Binding-site contacts:
Ligand atom O1B contacts residue HIS20 of chain 1.A at 3.3 Å (h-bond).
Ligand atom O4' contacts residue LYS150 of chain 1.A at 3.1 Å (salt-bridge).
Ligand atom O2G contacts residue MG1 of chain 1.C at 1.9 Å.
Ligand atom N2 contacts residue ASP152 of chain 1.A at 2.9 Å (salt-bridge).
Ligand atom O3G contacts residue GLY96 of chain 1.A at 3.0 Å (h-bond).
Ligand atom O6 contacts residue LEU186 of chain 1.A at 3.1 Å (h-bond).
Ligand atom O6 contacts residue ASP152 of chain 1.A at 3.4 Å (salt-bridge).
Ligand atom C4' contacts residue ASP19 of chain 1.A at 3.2 Å.
Ligand atom O1A contacts residue THR23 of chain 1.A at 3.3 Å (h-bond).
Ligand atom PB contacts residue MG1 of chain 1.C at 3.3 Å.
Ligand atom C6 contacts residue ASP152 of chain 1.A at 3.5 Å.
Ligand atom PG contacts residue MG1 of chain 1.C at 3.2 Å.
Ligand atom C6 contacts residue LYS150 of chain 1.A at 3.5 Å.
Ligand atom C5' contacts residue ASP19 of chain 1.A at 3.3 Å.
Ligand atom O6 contacts residue SER184 of chain 1.A at 3.3 Å (h-bond).
Ligand atom O5' contacts residue THR24 of chain 1.A at 3.5 Å (h-bond).
Ligand atom O6 contacts residue LYS150 of chain 1.A at 3.5 Å (salt-bridge).
Ligand atom N3B contacts residue MG1 of chain 1.C at 3.4 Å.
Ligand atom O6 contacts residue ALA185 of chain 1.A at 3.0 Å (h-bond).
Ligand atom O2B contacts residue THR23 of chain 1.A at 2.9 Å (h-bond).
Ligand atom O3G contacts residue ASP19 of chain 1.A at 3.4 Å (salt-bridge).
Ligand atom PB contacts residue LYS22 of chain 1.A at 3.5 Å.
Ligand atom O1G contacts residue THR46 of chain 1.A at 3.5 Å (h-bond).
Ligand atom O6 contacts residue ASN149 of chain 1.A at 3.1 Å (h-bond).
Ligand atom N1 contacts residue ASP152 of chain 1.A at 2.8 Å (salt-bridge).
Ligand atom N7 contacts residue ASN149 of chain 1.A at 3.1 Å (h-bond).
Ligand atom O3G contacts residue VAL18 of chain 1.A at 3.3 Å.
Ligand atom O3G contacts residue LYS22 of chain 1.A at 2.7 Å (salt-bridge).
Ligand atom C5 contacts residue LEU186 of chain 1.A at 3.5 Å (hydrophobic).
Ligand atom O1B contacts residue LYS22 of chain 1.A at 2.8 Å (salt-bridge).
Ligand atom C6 contacts residue LEU186 of chain 1.A at 3.4 Å (hydrophobic).
Ligand atom O2B contacts residue MG1 of chain 1.C at 2.1 Å.
Ligand atom O1B contacts residue ASP19 of chain 1.A at 3.5 Å (salt-bridge).
Ligand atom O1A contacts residue THR24 of chain 1.A at 2.7 Å (h-bond).
Ligand atom O2G contacts residue THR46 of chain 1.A at 3.0 Å (h-bond).
Ligand atom O1A contacts residue GLY21 of chain 1.A at 3.5 Å.
Ligand atom O2B contacts residue LYS22 of chain 1.A at 3.5 Å (salt-bridge).
Ligand atom N3B contacts residue ASP19 of chain 1.A at 3.2 Å (salt-bridge).
Ligand atom O1B contacts residue GLY21 of chain 1.A at 3.0 Å (h-bond).
Ligand atom O3A contacts residue GLY21 of chain 1.A at 3.2 Å (h-bond).

Sequence of chain 1.A:
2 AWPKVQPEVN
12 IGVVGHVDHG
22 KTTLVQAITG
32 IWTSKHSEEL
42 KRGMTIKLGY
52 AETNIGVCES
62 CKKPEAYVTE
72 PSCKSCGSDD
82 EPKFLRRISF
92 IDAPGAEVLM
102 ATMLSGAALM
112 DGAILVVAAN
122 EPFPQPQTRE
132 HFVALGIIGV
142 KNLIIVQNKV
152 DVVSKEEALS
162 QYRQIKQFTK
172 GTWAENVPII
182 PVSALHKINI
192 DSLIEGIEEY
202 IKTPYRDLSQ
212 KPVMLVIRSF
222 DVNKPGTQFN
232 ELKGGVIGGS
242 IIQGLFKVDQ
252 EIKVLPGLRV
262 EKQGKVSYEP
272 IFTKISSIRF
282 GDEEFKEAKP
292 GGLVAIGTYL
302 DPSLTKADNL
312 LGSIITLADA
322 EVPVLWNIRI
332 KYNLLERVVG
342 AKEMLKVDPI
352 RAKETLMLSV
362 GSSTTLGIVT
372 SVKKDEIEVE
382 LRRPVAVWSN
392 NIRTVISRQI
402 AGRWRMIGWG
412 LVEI

This protein binds this small molecule.
Small molecule (SMILES): Nc1nc2c(ncn2[C@@H]2O[C@H](CO[P](=O)(O)O[P](=O)(O)NP(=O)(O)O)[C@@H](O)[C@H]2O)c(=O)[nH]1